Sequence of chain 1.B:
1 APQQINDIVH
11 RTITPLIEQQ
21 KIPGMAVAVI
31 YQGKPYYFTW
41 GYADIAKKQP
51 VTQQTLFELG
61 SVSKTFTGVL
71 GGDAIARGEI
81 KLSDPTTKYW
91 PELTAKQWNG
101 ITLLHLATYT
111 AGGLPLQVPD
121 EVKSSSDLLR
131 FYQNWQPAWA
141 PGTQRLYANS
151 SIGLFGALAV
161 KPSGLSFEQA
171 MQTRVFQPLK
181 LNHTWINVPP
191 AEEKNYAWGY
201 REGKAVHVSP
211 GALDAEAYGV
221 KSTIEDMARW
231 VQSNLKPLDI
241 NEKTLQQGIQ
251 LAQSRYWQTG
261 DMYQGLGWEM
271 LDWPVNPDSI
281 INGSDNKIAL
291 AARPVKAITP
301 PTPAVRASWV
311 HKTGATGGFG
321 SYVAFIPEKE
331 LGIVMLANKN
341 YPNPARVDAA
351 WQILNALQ

Binding-site contacts:
Ligand atom CP3 contacts residue ALA315 of chain 1.B at 4.2 Å (hydrophobic).
Ligand atom CX3 contacts residue TYR218 of chain 1.B at 4.2 Å (hydrophobic).
Ligand atom CP2 contacts residue TYR218 of chain 1.B at 3.7 Å (hydrophobic).
Ligand atom OB1 contacts residue SER61 of chain 1.B at 2.5 Å (h-bond).
Ligand atom CP1 contacts residue ALA315 of chain 1.B at 3.9 Å (hydrophobic).
Ligand atom CP2 contacts residue ALA315 of chain 1.B at 3.5 Å (hydrophobic).
Ligand atom OB2 contacts residue LYS312 of chain 1.B at 4.5 Å.
Ligand atom CP1 contacts residue ASN149 of chain 1.B at 4.3 Å.
Ligand atom OB2 contacts residue SER61 of chain 1.B at 2.5 Å (h-bond).
Ligand atom B contacts residue SER61 of chain 1.B at 1.6 Å.
Ligand atom CX1 contacts residue GLN117 of chain 1.B at 4.4 Å.
Ligand atom CX1 contacts residue ASN149 of chain 1.B at 3.2 Å.
Ligand atom OB1 contacts residue GLY60 of chain 1.B at 3.7 Å.
Ligand atom CP1 contacts residue LYS64 of chain 1.B at 4.3 Å.
Ligand atom B contacts residue TYR147 of chain 1.B at 3.6 Å.
Ligand atom B contacts residue LYS64 of chain 1.B at 4.1 Å.
Ligand atom CP4 contacts residue ASN149 of chain 1.B at 3.1 Å.
Ligand atom OX2 contacts residue VAL118 of chain 1.B at 4.4 Å.
Ligand atom OB2 contacts residue TYR147 of chain 1.B at 3.0 Å (h-bond).
Ligand atom CP6 contacts residue SER61 of chain 1.B at 3.6 Å.
Ligand atom CP2 contacts residue SER61 of chain 1.B at 3.2 Å.
Ligand atom CP1 contacts residue SER61 of chain 1.B at 2.6 Å.
Ligand atom CX2 contacts residue TYR218 of chain 1.B at 3.9 Å (hydrophobic).
Ligand atom OB1 contacts residue ALA315 of chain 1.B at 2.7 Å (h-bond).
Ligand atom CP6 contacts residue TYR147 of chain 1.B at 4.4 Å (hydrophobic).
Ligand atom CP5 contacts residue ASN149 of chain 1.B at 3.5 Å.
Ligand atom B contacts residue ALA315 of chain 1.B at 3.9 Å.
Ligand atom CP2 contacts residue ASN149 of chain 1.B at 4.1 Å.
Ligand atom OX2 contacts residue ASN149 of chain 1.B at 4.4 Å.
Ligand atom CX2 contacts residue ASN149 of chain 1.B at 3.7 Å.
Ligand atom CP3 contacts residue ASN149 of chain 1.B at 3.5 Å.
Ligand atom CP3 contacts residue TYR218 of chain 1.B at 3.6 Å (hydrophobic).
Ligand atom CX3 contacts residue GLN117 of chain 1.B at 4.4 Å.
Ligand atom CP5 contacts residue LEU116 of chain 1.B at 4.1 Å (hydrophobic).
Ligand atom OX2 contacts residue GLN117 of chain 1.B at 3.5 Å.
Ligand atom OX2 contacts residue TYR218 of chain 1.B at 4.3 Å.
Ligand atom CP3 contacts residue SER61 of chain 1.B at 4.4 Å.
Ligand atom CP6 contacts residue LEU116 of chain 1.B at 4.4 Å (hydrophobic).
Ligand atom CP6 contacts residue ASN149 of chain 1.B at 4.1 Å.
Ligand atom OB1 contacts residue GLY314 of chain 1.B at 3.6 Å.

A small-molecule ligand and the protein it binds are described below.
Small molecule (SMILES): O=C(O)/C=C/c1ccc(B(O)O)cc1